Binding-site contacts:
Ligand atom C23 contacts residue TYR336 of chain 1.C at 4.1 Å (hydrophobic).
Ligand atom P12 contacts residue ARG386 of chain 1.C at 2.5 Å.
Ligand atom C17 contacts residue ARG386 of chain 1.C at 3.6 Å.
Ligand atom O11 contacts residue TYR450 of chain 1.C at 2.8 Å (h-bond).
Ligand atom O14 contacts residue TYR450 of chain 1.C at 4.0 Å.
Ligand atom O07 contacts residue ASN332 of chain 1.C at 3.7 Å.
Ligand atom C19 contacts residue PHE411 of chain 1.C at 2.9 Å (hydrophobic).
Ligand atom C09 contacts residue TYR382 of chain 1.C at 4.1 Å (hydrophobic).
Ligand atom C20 contacts residue GLU408 of chain 1.C at 3.7 Å.
Ligand atom O13 contacts residue ARG386 of chain 1.C at 1.5 Å (salt-bridge).
Ligand atom C05 contacts residue ASN332 of chain 1.C at 3.2 Å.
Ligand atom C16 contacts residue ARG386 of chain 1.C at 3.8 Å.
Ligand atom O22 contacts residue ASN332 of chain 1.C at 4.0 Å.
Ligand atom O15 contacts residue PHE383 of chain 1.C at 3.1 Å.
Ligand atom O24 contacts residue TYR382 of chain 1.C at 4.0 Å.
Ligand atom N18 contacts residue GLU408 of chain 1.C at 3.4 Å (salt-bridge).
Ligand atom O24 contacts residue PHE383 of chain 1.C at 2.4 Å.
Ligand atom O15 contacts residue TYR450 of chain 1.C at 4.0 Å.
Ligand atom O06 contacts residue ASN332 of chain 1.C at 2.2 Å (h-bond).
Ligand atom C08 contacts residue TYR382 of chain 1.C at 4.1 Å (hydrophobic).
Ligand atom O13 contacts residue TYR382 of chain 1.C at 3.5 Å (h-bond).
Ligand atom O24 contacts residue TYR336 of chain 1.C at 4.0 Å.
Ligand atom C19 contacts residue GLU408 of chain 1.C at 3.6 Å.
Ligand atom O11 contacts residue ASN332 of chain 1.C at 3.9 Å.
Ligand atom O14 contacts residue ARG386 of chain 1.C at 3.0 Å (salt-bridge).
Ligand atom C16 contacts residue TYR450 of chain 1.C at 3.9 Å (hydrophobic).
Ligand atom C20 contacts residue TYR449 of chain 1.C at 3.0 Å (hydrophobic).
Ligand atom O07 contacts residue TYR382 of chain 1.C at 3.8 Å.
Ligand atom C25 contacts residue VAL335 of chain 1.C at 3.4 Å (hydrophobic).
Ligand atom C23 contacts residue PHE383 of chain 1.C at 3.4 Å (hydrophobic).
Ligand atom C10 contacts residue TYR450 of chain 1.C at 3.9 Å (hydrophobic).
Ligand atom C21 contacts residue GLU408 of chain 1.C at 2.2 Å.
Ligand atom O15 contacts residue ARG386 of chain 1.C at 2.9 Å (salt-bridge).
Ligand atom P12 contacts residue TYR450 of chain 1.C at 3.8 Å.
Ligand atom C10 contacts residue ASN332 of chain 1.C at 3.5 Å.
Ligand atom O11 contacts residue ARG386 of chain 1.C at 3.9 Å.
Ligand atom C16 contacts residue PHE383 of chain 1.C at 3.6 Å (hydrophobic).
Ligand atom C25 contacts residue TYR339 of chain 1.C at 4.1 Å (hydrophobic).
Ligand atom O22 contacts residue PHE383 of chain 1.C at 3.9 Å.
Ligand atom O22 contacts residue TYR336 of chain 1.C at 3.8 Å.

Sequence of chain 1.C:
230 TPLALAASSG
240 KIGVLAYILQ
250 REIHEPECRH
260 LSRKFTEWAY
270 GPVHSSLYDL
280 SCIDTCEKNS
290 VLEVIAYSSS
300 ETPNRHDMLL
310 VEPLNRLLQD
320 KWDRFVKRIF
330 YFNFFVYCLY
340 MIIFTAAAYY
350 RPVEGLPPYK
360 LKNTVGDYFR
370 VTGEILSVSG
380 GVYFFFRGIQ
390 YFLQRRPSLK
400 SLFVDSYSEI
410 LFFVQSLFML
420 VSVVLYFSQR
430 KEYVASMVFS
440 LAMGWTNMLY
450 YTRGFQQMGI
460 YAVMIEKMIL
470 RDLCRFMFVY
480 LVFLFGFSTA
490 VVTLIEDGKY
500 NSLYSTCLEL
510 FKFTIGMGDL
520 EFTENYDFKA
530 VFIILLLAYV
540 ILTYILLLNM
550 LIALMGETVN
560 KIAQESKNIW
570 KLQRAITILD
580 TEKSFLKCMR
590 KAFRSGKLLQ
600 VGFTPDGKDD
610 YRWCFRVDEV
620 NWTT

A protein and the small-molecule ligand that binds it are described below.
Small molecule (SMILES): CCCCCC(=O)O[C@@H](COC(=O)CCCC)COP(=O)(O)OCC[N+](C)(C)C